Binding-site contacts:
Ligand atom C5 contacts residue ASN771 of chain 1.A at 3.7 Å.
Ligand atom O5 contacts residue ASN771 of chain 1.A at 2.4 Å (h-bond).
Ligand atom C1 contacts residue ASN771 of chain 1.A at 1.4 Å.
Ligand atom N2 contacts residue ASN771 of chain 1.A at 2.9 Å (h-bond).
Ligand atom O7 contacts residue ASN771 of chain 1.A at 3.1 Å (h-bond).
Ligand atom C7 contacts residue ASN771 of chain 1.A at 3.2 Å.
Ligand atom O5 contacts residue GLN770 of chain 1.A at 4.5 Å.
Ligand atom C4 contacts residue ASN771 of chain 1.A at 4.2 Å.
Ligand atom O6 contacts residue PRO767 of chain 1.A at 3.6 Å (h-bond).
Ligand atom C2 contacts residue ASN771 of chain 1.A at 2.5 Å.
Ligand atom C3 contacts residue ASN771 of chain 1.A at 3.8 Å.
Ligand atom O6 contacts residue ASN771 of chain 1.A at 4.3 Å.
Ligand atom O7 contacts residue LEU774 of chain 1.A at 3.5 Å.
Ligand atom C8 contacts residue ASN771 of chain 1.A at 4.5 Å.
Ligand atom C8 contacts residue MET470 of chain 1.A at 4.4 Å (hydrophobic).

Sequence of chain 1.A:
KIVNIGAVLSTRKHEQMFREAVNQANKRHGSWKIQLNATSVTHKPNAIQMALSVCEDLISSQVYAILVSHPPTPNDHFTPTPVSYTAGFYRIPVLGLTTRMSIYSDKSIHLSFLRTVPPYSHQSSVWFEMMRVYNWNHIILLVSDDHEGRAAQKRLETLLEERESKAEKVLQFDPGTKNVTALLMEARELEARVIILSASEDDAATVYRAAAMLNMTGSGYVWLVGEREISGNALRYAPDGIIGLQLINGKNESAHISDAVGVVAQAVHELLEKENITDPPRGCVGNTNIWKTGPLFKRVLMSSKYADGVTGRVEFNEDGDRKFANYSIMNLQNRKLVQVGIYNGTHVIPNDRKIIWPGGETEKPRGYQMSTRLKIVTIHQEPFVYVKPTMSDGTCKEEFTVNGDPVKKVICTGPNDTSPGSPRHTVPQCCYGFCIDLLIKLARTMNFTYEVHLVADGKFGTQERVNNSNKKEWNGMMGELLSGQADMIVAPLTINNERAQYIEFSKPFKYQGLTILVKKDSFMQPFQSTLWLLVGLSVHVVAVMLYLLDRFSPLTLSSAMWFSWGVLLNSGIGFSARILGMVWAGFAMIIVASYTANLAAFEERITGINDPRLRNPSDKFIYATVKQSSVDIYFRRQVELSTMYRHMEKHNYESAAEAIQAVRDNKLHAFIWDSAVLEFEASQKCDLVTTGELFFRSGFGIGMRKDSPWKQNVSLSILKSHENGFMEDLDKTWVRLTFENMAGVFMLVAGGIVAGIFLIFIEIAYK

A protein and the small-molecule ligand that binds it are described below.
Small molecule (SMILES): CC(=O)N[C@@H]1[C@@H](O)[C@H](O)[C@@H](CO)O[C@H]1O